Sequence of chain 8.A:
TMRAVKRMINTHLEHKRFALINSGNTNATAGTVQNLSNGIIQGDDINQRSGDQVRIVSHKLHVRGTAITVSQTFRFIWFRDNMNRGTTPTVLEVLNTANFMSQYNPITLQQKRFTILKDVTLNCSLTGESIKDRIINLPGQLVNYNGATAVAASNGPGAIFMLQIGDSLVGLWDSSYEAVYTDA

This small molecule binds to this protein.
Small molecule (SMILES): O=c1ccn([C@@H]2O[C@H](CO[P](=O)(O)O[C@H]3[C@@H](O)[C@H](n4ccc(=O)[nH]c4=O)O[C@@H]3CO[P](=O)(O)O[C@H]3[C@@H](O)[C@H](n4ccc(=O)[nH]c4=O)O[C@@H]3CO[P](=O)(O)O[C@H]3[C@@H](O)[C@H](n4ccc(=O)[nH]c4=O)O[C@@H]3COP(=O)=O)[C@@H](O)[C@H]2O)c(=O)[nH]1

Binding-site contacts:
Ligand atom O5' contacts residue ARG15 of chain 8.A at 3.6 Å.
Ligand atom P contacts residue ARG19 of chain 8.A at 2.8 Å.
Ligand atom C4 contacts residue A1 of chain 8.B at 3.4 Å.
Ligand atom C3' contacts residue ARG15 of chain 8.A at 3.8 Å.
Ligand atom OP1 contacts residue MET14 of chain 8.A at 3.8 Å.
Ligand atom C2 contacts residue A3 of chain 8.B at 3.5 Å.
Ligand atom O3' contacts residue ARG15 of chain 8.A at 3.1 Å (salt-bridge).
Ligand atom N1 contacts residue A3 of chain 8.B at 4.3 Å.
Ligand atom O4 contacts residue A1 of chain 8.B at 3.0 Å (h-bond).
Ligand atom N3 contacts residue A2 of chain 8.B at 3.7 Å.
Ligand atom C5 contacts residue ARG19 of chain 8.A at 2.9 Å.
Ligand atom OP2 contacts residue ARG15 of chain 8.A at 2.5 Å.
Ligand atom C6 contacts residue ARG19 of chain 8.A at 2.7 Å.
Ligand atom O4 contacts residue A3 of chain 8.B at 2.8 Å (h-bond).
Ligand atom C2 contacts residue A2 of chain 8.B at 3.9 Å.
Ligand atom C4' contacts residue ARG15 of chain 8.A at 3.3 Å.
Ligand atom OP2 contacts residue ALA16 of chain 8.A at 4.1 Å.
Ligand atom O2 contacts residue A2 of chain 8.B at 3.7 Å.
Ligand atom N3 contacts residue A3 of chain 8.B at 2.8 Å (h-bond).
Ligand atom C5' contacts residue ARG15 of chain 8.A at 2.5 Å.
Ligand atom C2 contacts residue A1 of chain 8.B at 3.1 Å.
Ligand atom C3' contacts residue ARG19 of chain 8.A at 3.4 Å.
Ligand atom OP1 contacts residue ARG15 of chain 8.A at 2.5 Å.
Ligand atom O3' contacts residue ARG19 of chain 8.A at 3.6 Å (salt-bridge).
Ligand atom O4' contacts residue ARG19 of chain 8.A at 3.9 Å.
Ligand atom OP2 contacts residue ARG19 of chain 8.A at 2.1 Å (salt-bridge).
Ligand atom C4' contacts residue ARG19 of chain 8.A at 3.7 Å.
Ligand atom P contacts residue ARG15 of chain 8.A at 3.1 Å.
Ligand atom OP1 contacts residue LYS18 of chain 8.A at 3.7 Å.
Ligand atom OP1 contacts residue ARG19 of chain 8.A at 4.1 Å.
Ligand atom C4 contacts residue A3 of chain 8.B at 3.6 Å.
Ligand atom N1 contacts residue ARG19 of chain 8.A at 3.9 Å.
Ligand atom C5' contacts residue ARG19 of chain 8.A at 3.2 Å.
Ligand atom C1' contacts residue ARG19 of chain 8.A at 4.3 Å.
Ligand atom O2 contacts residue A1 of chain 8.B at 2.7 Å (h-bond).
Ligand atom O2 contacts residue A3 of chain 8.B at 3.2 Å.
Ligand atom C2' contacts residue ARG19 of chain 8.A at 3.6 Å.
Ligand atom N3 contacts residue A1 of chain 8.B at 2.7 Å (h-bond).
Ligand atom C4 contacts residue ARG19 of chain 8.A at 3.9 Å.
Ligand atom O5' contacts residue ARG19 of chain 8.A at 2.1 Å (salt-bridge).